Sequence of chain 1.A:
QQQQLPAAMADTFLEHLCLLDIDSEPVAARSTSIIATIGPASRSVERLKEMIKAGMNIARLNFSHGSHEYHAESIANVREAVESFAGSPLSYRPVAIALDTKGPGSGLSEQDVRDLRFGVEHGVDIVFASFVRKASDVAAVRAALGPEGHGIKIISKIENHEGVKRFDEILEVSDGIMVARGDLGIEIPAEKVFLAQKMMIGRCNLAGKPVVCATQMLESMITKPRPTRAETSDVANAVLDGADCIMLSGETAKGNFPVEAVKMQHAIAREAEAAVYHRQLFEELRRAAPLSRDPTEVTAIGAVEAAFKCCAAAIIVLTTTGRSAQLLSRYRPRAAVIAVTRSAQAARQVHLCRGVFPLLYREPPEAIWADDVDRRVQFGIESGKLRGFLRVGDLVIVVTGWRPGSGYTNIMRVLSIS

The small molecule below binds the protein below.
Small molecule (SMILES): O=P(O)(O)OC[C@H]1O[C@](O)(COP(=O)(O)O)[C@@H](O)[C@@H]1O

Binding-site contacts:
Ligand atom O5P contacts residue SER435 of chain 1.A at 2.8 Å (h-bond).
Ligand atom O6 contacts residue THR349 of chain 1.A at 3.1 Å (h-bond).
Ligand atom O2 contacts residue LEU347 of chain 1.A at 3.4 Å.
Ligand atom O4 contacts residue GLY436 of chain 1.A at 3.7 Å.
Ligand atom O2P contacts residue ARG405 of chain 1.A at 2.6 Å (salt-bridge).
Ligand atom O6 contacts residue SER435 of chain 1.A at 3.8 Å.
Ligand atom C3 contacts residue GLY434 of chain 1.A at 3.5 Å.
Ligand atom P2 contacts residue SER353 of chain 1.A at 3.5 Å.
Ligand atom O6 contacts residue THR348 of chain 1.A at 3.6 Å.
Ligand atom O1P contacts residue PRO433 of chain 1.A at 3.6 Å.
Ligand atom O6P contacts residue SER353 of chain 1.A at 2.6 Å (h-bond).
Ligand atom O3P contacts residue ARG405 of chain 1.A at 2.8 Å (salt-bridge).
Ligand atom O3P contacts residue TRP398 of chain 1.A at 2.7 Å (h-bond).
Ligand atom O1 contacts residue GLY434 of chain 1.A at 3.7 Å.
Ligand atom P1 contacts residue ARG405 of chain 1.A at 3.6 Å.
Ligand atom O4P contacts residue SER435 of chain 1.A at 3.1 Å (h-bond).
Ligand atom C6 contacts residue SER353 of chain 1.A at 3.7 Å.
Ligand atom O5P contacts residue THR349 of chain 1.A at 3.3 Å (h-bond).
Ligand atom C4 contacts residue GLY434 of chain 1.A at 3.3 Å.
Ligand atom O4 contacts residue GLY434 of chain 1.A at 2.6 Å (h-bond).
Ligand atom O4 contacts residue TYR437 of chain 1.A at 2.9 Å (h-bond).
Ligand atom O3 contacts residue TRP398 of chain 1.A at 3.6 Å.
Ligand atom P2 contacts residue THR349 of chain 1.A at 3.7 Å.
Ligand atom O6P contacts residue THR348 of chain 1.A at 2.6 Å (h-bond).
Ligand atom P2 contacts residue SER435 of chain 1.A at 3.5 Å.
Ligand atom C6 contacts residue THR438 of chain 1.A at 3.4 Å.
Ligand atom O4P contacts residue SER353 of chain 1.A at 3.6 Å (h-bond).
Ligand atom O2 contacts residue GLY430 of chain 1.A at 3.5 Å (h-bond).
Ligand atom O4P contacts residue GLY436 of chain 1.A at 2.9 Å (h-bond).
Ligand atom O5P contacts residue THR348 of chain 1.A at 3.6 Å.
Ligand atom C6 contacts residue LEU347 of chain 1.A at 3.6 Å (hydrophobic).
Ligand atom C3 contacts residue ARG432 of chain 1.A at 3.3 Å.
Ligand atom O3 contacts residue GLY430 of chain 1.A at 3.0 Å.
Ligand atom P2 contacts residue THR348 of chain 1.A at 3.5 Å.
Ligand atom O5P contacts residue THR350 of chain 1.A at 2.6 Å (h-bond).
Ligand atom O4 contacts residue THR438 of chain 1.A at 3.5 Å (h-bond).
Ligand atom O1P contacts residue GLY434 of chain 1.A at 2.9 Å (h-bond).
Ligand atom O5 contacts residue LEU347 of chain 1.A at 3.8 Å.
Ligand atom C5 contacts residue GLY434 of chain 1.A at 3.4 Å.
Ligand atom O3 contacts residue ARG432 of chain 1.A at 2.8 Å (salt-bridge).